A small-molecule ligand and the protein it binds are described below.
Small molecule (SMILES): Cc1cn([C@H]2C[C@H](O[P](=O)(O)OC[C@H]3O[C@@H](n4cnc5c(N)ncnc54)C[C@@H]3O[P](=O)(O)OC[C@H]3O[C@@H](n4ccc(N)nc4=O)C[C@@H]3O)[C@@H](CO[P](=O)(O)O[C@H]3C[C@H](n4cnc5c(=O)nc(N)[nH]c54)O[C@@H]3COP(=O)=O)O2)c(=O)[nH]c1=O

Sequence of chain 2.A:
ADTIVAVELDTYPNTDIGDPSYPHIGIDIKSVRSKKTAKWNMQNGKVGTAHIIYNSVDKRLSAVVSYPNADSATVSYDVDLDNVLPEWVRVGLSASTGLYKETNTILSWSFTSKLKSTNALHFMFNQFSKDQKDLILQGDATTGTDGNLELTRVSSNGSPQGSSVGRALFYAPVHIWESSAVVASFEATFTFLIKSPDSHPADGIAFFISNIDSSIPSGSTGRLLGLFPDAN

Binding-site contacts:
Ligand atom OP2 contacts residue PRO23 of chain 2.A at 3.6 Å.
Ligand atom OP1 contacts residue PRO23 of chain 2.A at 3.7 Å.
Ligand atom OP2 contacts residue TYR22 of chain 2.A at 4.1 Å.
Ligand atom N1 contacts residue SQ01 of chain 2.K at 3.5 Å.
Ligand atom N9 contacts residue SQ01 of chain 2.K at 3.8 Å.
Ligand atom N3 contacts residue SQ01 of chain 2.K at 4.3 Å.
Ligand atom C4' contacts residue HIS205 of chain 2.A at 4.0 Å.
Ligand atom C2 contacts residue HIS205 of chain 2.A at 4.4 Å.
Ligand atom C5' contacts residue HIS205 of chain 2.A at 4.5 Å.
Ligand atom P contacts residue PRO23 of chain 2.A at 4.0 Å.
Ligand atom O5' contacts residue SQ01 of chain 2.K at 2.8 Å (h-bond).
Ligand atom C5 contacts residue SQ01 of chain 2.K at 3.5 Å.
Ligand atom OP1 contacts residue SQ01 of chain 2.K at 2.3 Å (h-bond).
Ligand atom C6 contacts residue SQ01 of chain 2.K at 3.4 Å.
Ligand atom C4' contacts residue SQ01 of chain 2.K at 4.4 Å.
Ligand atom O4' contacts residue HIS205 of chain 2.A at 3.4 Å.
Ligand atom N2 contacts residue HIS205 of chain 2.A at 4.2 Å.
Ligand atom OP2 contacts residue SER21 of chain 2.A at 4.2 Å.
Ligand atom C5' contacts residue SQ01 of chain 2.K at 3.7 Å.
Ligand atom OP2 contacts residue SQ01 of chain 2.K at 1.8 Å (h-bond).
Ligand atom C2 contacts residue SQ01 of chain 2.K at 4.0 Å.
Ligand atom N7 contacts residue SQ01 of chain 2.K at 3.5 Å.
Ligand atom O6 contacts residue SQ01 of chain 2.K at 3.7 Å.
Ligand atom N3 contacts residue HIS205 of chain 2.A at 4.1 Å.
Ligand atom C4 contacts residue SQ01 of chain 2.K at 3.7 Å.
Ligand atom O4' contacts residue SQ01 of chain 2.K at 3.7 Å.
Ligand atom C8 contacts residue SQ01 of chain 2.K at 3.6 Å.
Ligand atom P contacts residue SQ01 of chain 2.K at 1.5 Å.